Binding-site contacts:
Ligand atom C2A contacts residue TYR152 of chain 29.A at 3.6 Å (hydrophobic).
Ligand atom N2 contacts residue LEU106 of chain 29.A at 3.8 Å.
Ligand atom C6B contacts residue TYR128 of chain 29.A at 3.3 Å (hydrophobic).
Ligand atom C2B contacts residue VAL188 of chain 29.A at 3.5 Å (hydrophobic).
Ligand atom O1B contacts residue ILE104 of chain 29.A at 3.9 Å.
Ligand atom C3B contacts residue VAL188 of chain 29.A at 3.8 Å (hydrophobic).
Ligand atom C4B contacts residue PHE186 of chain 29.A at 3.6 Å (hydrophobic).
Ligand atom O1 contacts residue LEU106 of chain 29.A at 3.7 Å.
Ligand atom C4C contacts residue VAL191 of chain 29.A at 3.0 Å (hydrophobic).
Ligand atom C4 contacts residue TYR197 of chain 29.A at 3.8 Å (hydrophobic).
Ligand atom C1B contacts residue TYR128 of chain 29.A at 3.6 Å (hydrophobic).
Ligand atom C5C contacts residue VAL191 of chain 29.A at 3.8 Å (hydrophobic).
Ligand atom C1C contacts residue LEU106 of chain 29.A at 3.8 Å (hydrophobic).
Ligand atom C4A contacts residue PRO174 of chain 29.A at 3.1 Å (hydrophobic).
Ligand atom C4B contacts residue TYR152 of chain 29.A at 3.8 Å (hydrophobic).
Ligand atom C5 contacts residue LEU106 of chain 29.A at 3.8 Å (hydrophobic).
Ligand atom C3C contacts residue TYR128 of chain 29.A at 3.4 Å (hydrophobic).
Ligand atom C4 contacts residue LEU106 of chain 29.A at 3.9 Å (hydrophobic).
Ligand atom N3A contacts residue PHE186 of chain 29.A at 4.0 Å.
Ligand atom C5A contacts residue VAL176 of chain 29.A at 3.6 Å (hydrophobic).
Ligand atom C6B contacts residue ILE104 of chain 29.A at 3.6 Å (hydrophobic).
Ligand atom C5B contacts residue PHE186 of chain 29.A at 3.9 Å (hydrophobic).
Ligand atom C3B contacts residue TYR152 of chain 29.A at 3.7 Å (hydrophobic).
Ligand atom C31 contacts residue ASN219 of chain 29.A at 3.3 Å.
Ligand atom C1B contacts residue ILE104 of chain 29.A at 4.0 Å (hydrophobic).
Ligand atom O1B contacts residue TYR128 of chain 29.A at 3.4 Å (h-bond).
Ligand atom C5A contacts residue PHE186 of chain 29.A at 3.5 Å (hydrophobic).
Ligand atom C1B contacts residue VAL188 of chain 29.A at 3.8 Å (hydrophobic).
Ligand atom N3A contacts residue TYR152 of chain 29.A at 3.5 Å.
Ligand atom N2 contacts residue ASN219 of chain 29.A at 3.8 Å.
Ligand atom C2C contacts residue TYR197 of chain 29.A at 3.7 Å (hydrophobic).
Ligand atom C1C contacts residue TYR128 of chain 29.A at 3.7 Å (hydrophobic).
Ligand atom C2A contacts residue PHE186 of chain 29.A at 3.3 Å (hydrophobic).
Ligand atom C4C contacts residue VAL188 of chain 29.A at 3.7 Å (hydrophobic).
Ligand atom C5B contacts residue MET224 of chain 29.A at 3.8 Å (hydrophobic).
Ligand atom O1 contacts residue MET221 of chain 29.A at 3.9 Å.
Ligand atom O1A contacts residue PHE186 of chain 29.A at 3.0 Å.
Ligand atom N3A contacts residue PRO174 of chain 29.A at 3.7 Å.
Ligand atom C3 contacts residue ASN219 of chain 29.A at 4.0 Å.
Ligand atom N3A contacts residue ALA24 of chain 29.C at 3.8 Å.

This protein binds this small molecule.
Small molecule (SMILES): Cc1cc(CCCCCOc2ccc(C3=NCCO3)cc2)on1

Sequence of chain 29.C:
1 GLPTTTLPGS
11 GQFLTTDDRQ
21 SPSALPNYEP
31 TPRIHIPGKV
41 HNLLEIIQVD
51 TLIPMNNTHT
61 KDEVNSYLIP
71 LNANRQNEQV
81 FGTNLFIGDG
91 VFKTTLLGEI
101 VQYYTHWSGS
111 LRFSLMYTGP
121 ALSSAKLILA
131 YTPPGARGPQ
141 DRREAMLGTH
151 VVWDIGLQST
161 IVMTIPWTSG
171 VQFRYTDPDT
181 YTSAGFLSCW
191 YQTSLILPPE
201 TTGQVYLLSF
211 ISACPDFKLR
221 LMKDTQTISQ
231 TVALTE

Sequence of chain 29.A:
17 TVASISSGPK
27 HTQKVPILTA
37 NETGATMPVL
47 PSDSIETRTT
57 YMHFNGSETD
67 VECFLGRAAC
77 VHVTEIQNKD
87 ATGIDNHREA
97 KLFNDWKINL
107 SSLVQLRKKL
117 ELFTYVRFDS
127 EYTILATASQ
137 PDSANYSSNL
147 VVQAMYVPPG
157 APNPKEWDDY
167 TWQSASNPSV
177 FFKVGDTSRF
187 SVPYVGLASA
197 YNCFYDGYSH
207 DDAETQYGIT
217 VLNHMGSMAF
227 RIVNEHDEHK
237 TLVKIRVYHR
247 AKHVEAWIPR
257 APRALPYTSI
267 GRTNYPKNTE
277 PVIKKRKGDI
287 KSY